Binding-site contacts:
Ligand atom C1 contacts residue ASN125 of chain 1.C at 4.2 Å.
Ligand atom N2 contacts residue THR124 of chain 1.C at 2.5 Å (h-bond).
Ligand atom C7 contacts residue ASN122 of chain 1.C at 3.2 Å.
Ligand atom C1 contacts residue ASN122 of chain 1.C at 1.4 Å.
Ligand atom O5 contacts residue ASN125 of chain 1.C at 4.3 Å.
Ligand atom C5 contacts residue ASN125 of chain 1.C at 4.0 Å.
Ligand atom O7 contacts residue ASN122 of chain 1.C at 3.1 Å (h-bond).
Ligand atom O6 contacts residue VAL127 of chain 1.C at 3.5 Å.
Ligand atom C6 contacts residue VAL127 of chain 1.C at 3.4 Å (hydrophobic).
Ligand atom C4 contacts residue ASN125 of chain 1.C at 4.5 Å.
Ligand atom O7 contacts residue THR124 of chain 1.C at 4.2 Å.
Ligand atom C4 contacts residue ASN122 of chain 1.C at 4.2 Å.
Ligand atom N2 contacts residue ASN122 of chain 1.C at 2.9 Å (h-bond).
Ligand atom O4 contacts residue ASN125 of chain 1.C at 4.4 Å.
Ligand atom C3 contacts residue ASN122 of chain 1.C at 3.8 Å.
Ligand atom O5 contacts residue VAL127 of chain 1.C at 3.4 Å.
Ligand atom C3 contacts residue THR124 of chain 1.C at 3.9 Å.
Ligand atom O5 contacts residue ASN122 of chain 1.C at 2.4 Å (h-bond).
Ligand atom C5 contacts residue VAL127 of chain 1.C at 3.7 Å (hydrophobic).
Ligand atom O6 contacts residue LYS129 of chain 1.C at 4.4 Å.
Ligand atom C8 contacts residue THR124 of chain 1.C at 3.1 Å.
Ligand atom C3 contacts residue ASN125 of chain 1.C at 4.0 Å.
Ligand atom C5 contacts residue ASN122 of chain 1.C at 3.7 Å.
Ligand atom C1 contacts residue VAL127 of chain 1.C at 4.2 Å (hydrophobic).
Ligand atom C8 contacts residue ASN122 of chain 1.C at 3.8 Å.
Ligand atom C1 contacts residue THR124 of chain 1.C at 3.4 Å.
Ligand atom C7 contacts residue THR124 of chain 1.C at 3.1 Å.
Ligand atom C2 contacts residue THR124 of chain 1.C at 3.4 Å.
Ligand atom C2 contacts residue ASN122 of chain 1.C at 2.4 Å.
Ligand atom O7 contacts residue GLU154 of chain 1.C at 4.0 Å.

Sequence of chain 1.C:
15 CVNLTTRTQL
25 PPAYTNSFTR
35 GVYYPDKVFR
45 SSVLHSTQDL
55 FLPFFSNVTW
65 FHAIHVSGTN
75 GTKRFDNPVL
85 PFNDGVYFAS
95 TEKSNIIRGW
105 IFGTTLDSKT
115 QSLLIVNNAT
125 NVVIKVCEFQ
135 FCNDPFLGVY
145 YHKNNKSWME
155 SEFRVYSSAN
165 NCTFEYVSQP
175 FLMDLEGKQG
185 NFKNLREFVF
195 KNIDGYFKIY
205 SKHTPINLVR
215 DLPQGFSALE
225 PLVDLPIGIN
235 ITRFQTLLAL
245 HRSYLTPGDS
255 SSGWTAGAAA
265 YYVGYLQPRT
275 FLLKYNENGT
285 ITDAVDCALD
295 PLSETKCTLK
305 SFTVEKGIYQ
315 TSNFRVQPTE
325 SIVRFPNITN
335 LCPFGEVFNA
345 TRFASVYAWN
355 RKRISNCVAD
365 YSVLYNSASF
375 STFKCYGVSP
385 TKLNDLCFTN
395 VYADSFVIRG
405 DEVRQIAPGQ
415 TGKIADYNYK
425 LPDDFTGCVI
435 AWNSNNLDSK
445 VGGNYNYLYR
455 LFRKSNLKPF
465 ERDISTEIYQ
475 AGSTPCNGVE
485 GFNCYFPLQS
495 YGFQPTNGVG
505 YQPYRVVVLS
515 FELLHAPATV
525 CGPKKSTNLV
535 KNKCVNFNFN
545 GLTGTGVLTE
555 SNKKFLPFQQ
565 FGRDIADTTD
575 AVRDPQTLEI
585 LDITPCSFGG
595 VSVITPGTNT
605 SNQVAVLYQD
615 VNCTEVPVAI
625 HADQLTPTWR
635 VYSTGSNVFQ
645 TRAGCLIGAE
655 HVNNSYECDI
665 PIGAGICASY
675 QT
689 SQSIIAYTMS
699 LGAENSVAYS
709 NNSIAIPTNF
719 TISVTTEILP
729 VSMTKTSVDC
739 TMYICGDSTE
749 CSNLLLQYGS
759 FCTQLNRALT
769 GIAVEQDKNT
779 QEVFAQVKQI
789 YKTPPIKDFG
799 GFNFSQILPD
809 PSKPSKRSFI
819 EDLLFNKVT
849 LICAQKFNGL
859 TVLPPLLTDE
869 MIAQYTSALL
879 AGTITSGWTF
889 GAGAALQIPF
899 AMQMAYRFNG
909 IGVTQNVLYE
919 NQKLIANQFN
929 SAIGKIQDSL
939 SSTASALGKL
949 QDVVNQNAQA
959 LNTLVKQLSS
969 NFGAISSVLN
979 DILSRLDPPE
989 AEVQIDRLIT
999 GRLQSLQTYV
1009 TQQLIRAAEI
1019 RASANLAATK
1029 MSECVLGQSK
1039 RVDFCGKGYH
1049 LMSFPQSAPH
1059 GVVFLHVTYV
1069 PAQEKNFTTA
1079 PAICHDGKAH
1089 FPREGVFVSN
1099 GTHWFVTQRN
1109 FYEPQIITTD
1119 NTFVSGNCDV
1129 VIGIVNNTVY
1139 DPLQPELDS

A small-molecule ligand and the protein it binds are described below.
Small molecule (SMILES): CC(=O)N[C@@H]1[C@@H](O)[C@H](O)[C@@H](CO)O[C@H]1O